Sequence of chain 1.B:
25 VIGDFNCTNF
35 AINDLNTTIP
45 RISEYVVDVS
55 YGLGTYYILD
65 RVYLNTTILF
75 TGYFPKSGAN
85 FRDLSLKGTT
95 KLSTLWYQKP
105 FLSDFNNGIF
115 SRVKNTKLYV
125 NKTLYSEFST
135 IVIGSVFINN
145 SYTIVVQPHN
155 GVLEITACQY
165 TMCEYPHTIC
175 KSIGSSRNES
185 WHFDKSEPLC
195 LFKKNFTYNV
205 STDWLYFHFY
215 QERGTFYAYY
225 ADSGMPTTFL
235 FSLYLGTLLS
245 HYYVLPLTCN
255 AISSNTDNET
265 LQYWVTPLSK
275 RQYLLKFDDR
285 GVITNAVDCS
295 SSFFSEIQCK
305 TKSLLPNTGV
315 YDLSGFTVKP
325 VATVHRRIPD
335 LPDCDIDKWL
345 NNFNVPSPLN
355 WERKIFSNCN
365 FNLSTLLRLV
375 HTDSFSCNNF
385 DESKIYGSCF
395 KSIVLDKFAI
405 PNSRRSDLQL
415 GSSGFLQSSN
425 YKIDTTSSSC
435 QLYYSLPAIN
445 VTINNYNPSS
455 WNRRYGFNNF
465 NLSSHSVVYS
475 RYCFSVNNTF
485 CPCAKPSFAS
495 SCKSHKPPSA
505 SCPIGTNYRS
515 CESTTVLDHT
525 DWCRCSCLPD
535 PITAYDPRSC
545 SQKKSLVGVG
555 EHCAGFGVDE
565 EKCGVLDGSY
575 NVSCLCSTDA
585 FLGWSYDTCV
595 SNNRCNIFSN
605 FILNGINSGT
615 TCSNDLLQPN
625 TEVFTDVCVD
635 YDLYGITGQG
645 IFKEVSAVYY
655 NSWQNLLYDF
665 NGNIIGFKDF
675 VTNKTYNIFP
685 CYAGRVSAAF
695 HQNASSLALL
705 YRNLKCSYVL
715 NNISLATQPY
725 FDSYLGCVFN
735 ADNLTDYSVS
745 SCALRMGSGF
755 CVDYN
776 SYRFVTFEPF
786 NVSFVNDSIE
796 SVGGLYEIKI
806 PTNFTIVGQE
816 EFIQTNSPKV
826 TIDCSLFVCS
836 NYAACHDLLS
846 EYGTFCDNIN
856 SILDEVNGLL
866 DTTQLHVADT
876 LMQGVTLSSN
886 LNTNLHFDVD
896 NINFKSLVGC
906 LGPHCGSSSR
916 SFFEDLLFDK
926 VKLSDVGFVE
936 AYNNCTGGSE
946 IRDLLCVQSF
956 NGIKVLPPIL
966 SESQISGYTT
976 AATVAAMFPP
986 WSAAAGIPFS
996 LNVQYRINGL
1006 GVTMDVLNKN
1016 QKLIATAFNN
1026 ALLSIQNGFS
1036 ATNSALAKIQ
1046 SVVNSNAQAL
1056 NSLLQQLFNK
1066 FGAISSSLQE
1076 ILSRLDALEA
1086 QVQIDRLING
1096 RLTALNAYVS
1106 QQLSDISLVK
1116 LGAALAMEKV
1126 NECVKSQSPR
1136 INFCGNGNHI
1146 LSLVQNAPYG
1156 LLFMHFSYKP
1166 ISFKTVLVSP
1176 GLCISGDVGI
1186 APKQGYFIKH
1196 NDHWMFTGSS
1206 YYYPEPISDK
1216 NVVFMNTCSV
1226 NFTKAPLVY

Binding-site contacts:
Ligand atom C6 contacts residue VAL894 of chain 1.B at 3.7 Å (hydrophobic).
Ligand atom C7 contacts residue ASN1226 of chain 1.A at 3.2 Å.
Ligand atom C7 contacts residue ASP895 of chain 1.B at 4.1 Å.
Ligand atom C6 contacts residue ASP895 of chain 1.B at 3.7 Å.
Ligand atom C8 contacts residue ASN1226 of chain 1.A at 3.9 Å.
Ligand atom C8 contacts residue GLN1016 of chain 1.B at 4.0 Å.
Ligand atom O7 contacts residue ASN1226 of chain 1.A at 3.1 Å (h-bond).
Ligand atom C2 contacts residue ASP895 of chain 1.B at 4.3 Å.
Ligand atom C6 contacts residue ASN896 of chain 1.B at 3.4 Å.
Ligand atom O3 contacts residue ASN896 of chain 1.B at 3.6 Å (h-bond).
Ligand atom C6 contacts residue ASP893 of chain 1.B at 3.8 Å.
Ligand atom C2 contacts residue ASN1226 of chain 1.A at 2.5 Å.
Ligand atom C5 contacts residue ASP893 of chain 1.B at 4.0 Å.
Ligand atom C4 contacts residue ASP893 of chain 1.B at 3.6 Å.
Ligand atom O4 contacts residue ASP893 of chain 1.B at 2.3 Å (salt-bridge).
Ligand atom C3 contacts residue ASP893 of chain 1.B at 4.4 Å.
Ligand atom C5 contacts residue ASN1226 of chain 1.A at 3.7 Å.
Ligand atom O5 contacts residue ASN1226 of chain 1.A at 2.4 Å (h-bond).
Ligand atom O6 contacts residue ILE897 of chain 1.B at 4.3 Å.
Ligand atom C4 contacts residue ASN896 of chain 1.B at 4.4 Å.
Ligand atom C3 contacts residue ASN1226 of chain 1.A at 3.8 Å.
Ligand atom C4 contacts residue ASN1226 of chain 1.A at 4.2 Å.
Ligand atom C1 contacts residue ASN1226 of chain 1.A at 1.4 Å.
Ligand atom O6 contacts residue VAL894 of chain 1.B at 4.0 Å.
Ligand atom O6 contacts residue ASP893 of chain 1.B at 3.4 Å.
Ligand atom N2 contacts residue ASN1226 of chain 1.A at 2.9 Å (h-bond).
Ligand atom O6 contacts residue ASN896 of chain 1.B at 3.4 Å (h-bond).
Ligand atom O7 contacts residue ASP895 of chain 1.B at 2.9 Å (salt-bridge).

The small molecule below binds the protein below.
Small molecule (SMILES): CC(=O)N[C@H]1[C@H](O[C@H]2[C@H](O)[C@@H](NC(C)=O)CO[C@@H]2CO)O[C@H](CO)[C@@H](O)[C@@H]1O

Sequence of chain 1.A:
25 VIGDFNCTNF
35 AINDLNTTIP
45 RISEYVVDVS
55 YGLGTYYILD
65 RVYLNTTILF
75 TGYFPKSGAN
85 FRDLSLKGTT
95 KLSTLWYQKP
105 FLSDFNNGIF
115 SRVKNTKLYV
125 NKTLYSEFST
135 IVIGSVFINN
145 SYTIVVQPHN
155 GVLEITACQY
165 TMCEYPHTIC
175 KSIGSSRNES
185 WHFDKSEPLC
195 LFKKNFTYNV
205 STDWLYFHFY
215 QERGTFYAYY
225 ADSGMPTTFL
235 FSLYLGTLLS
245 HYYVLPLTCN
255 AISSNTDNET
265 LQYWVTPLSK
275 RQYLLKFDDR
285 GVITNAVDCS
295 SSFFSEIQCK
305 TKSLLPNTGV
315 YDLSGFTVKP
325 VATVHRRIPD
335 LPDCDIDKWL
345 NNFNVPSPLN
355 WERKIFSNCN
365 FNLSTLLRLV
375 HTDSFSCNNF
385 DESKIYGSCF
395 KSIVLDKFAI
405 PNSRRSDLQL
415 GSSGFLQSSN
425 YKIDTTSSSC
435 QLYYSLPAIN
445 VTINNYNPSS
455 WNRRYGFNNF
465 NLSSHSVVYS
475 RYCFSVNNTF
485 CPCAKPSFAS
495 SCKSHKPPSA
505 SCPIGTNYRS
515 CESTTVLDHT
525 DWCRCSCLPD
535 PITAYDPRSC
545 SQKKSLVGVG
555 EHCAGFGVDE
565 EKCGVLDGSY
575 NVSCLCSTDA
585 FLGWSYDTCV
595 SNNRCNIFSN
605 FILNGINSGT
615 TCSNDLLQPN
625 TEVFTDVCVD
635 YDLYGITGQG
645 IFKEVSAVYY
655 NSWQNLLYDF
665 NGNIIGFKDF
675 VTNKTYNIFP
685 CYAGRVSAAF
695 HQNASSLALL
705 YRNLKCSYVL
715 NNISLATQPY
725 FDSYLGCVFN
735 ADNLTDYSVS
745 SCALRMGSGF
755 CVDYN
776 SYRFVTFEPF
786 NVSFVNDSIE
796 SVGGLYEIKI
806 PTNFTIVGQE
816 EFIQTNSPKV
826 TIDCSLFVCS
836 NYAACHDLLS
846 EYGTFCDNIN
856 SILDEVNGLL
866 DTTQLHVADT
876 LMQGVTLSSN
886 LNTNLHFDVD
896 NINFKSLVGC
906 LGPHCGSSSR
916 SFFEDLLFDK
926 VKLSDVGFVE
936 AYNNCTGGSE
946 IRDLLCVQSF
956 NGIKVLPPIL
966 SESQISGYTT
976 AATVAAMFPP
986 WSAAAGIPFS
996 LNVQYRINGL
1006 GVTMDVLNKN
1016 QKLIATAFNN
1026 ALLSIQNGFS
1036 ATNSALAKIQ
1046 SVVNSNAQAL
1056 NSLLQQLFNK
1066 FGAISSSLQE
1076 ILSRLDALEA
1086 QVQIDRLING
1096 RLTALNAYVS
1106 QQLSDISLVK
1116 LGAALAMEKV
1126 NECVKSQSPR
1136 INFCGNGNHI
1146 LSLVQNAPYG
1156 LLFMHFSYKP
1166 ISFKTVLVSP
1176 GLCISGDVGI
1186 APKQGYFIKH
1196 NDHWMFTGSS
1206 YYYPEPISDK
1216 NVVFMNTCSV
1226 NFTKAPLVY